This small molecule binds to this protein.
Small molecule (SMILES): CC(=O)N[C@H]1[C@@H](O[C@H]2[C@H](O)[C@@H](NC(C)=O)CO[C@@H]2CO)O[C@H](CO)[C@@H](O[C@H]2O[C@H](CO)[C@@H](O)[C@H](O)[C@@H]2O)[C@@H]1O

Sequence of chain 1.B:
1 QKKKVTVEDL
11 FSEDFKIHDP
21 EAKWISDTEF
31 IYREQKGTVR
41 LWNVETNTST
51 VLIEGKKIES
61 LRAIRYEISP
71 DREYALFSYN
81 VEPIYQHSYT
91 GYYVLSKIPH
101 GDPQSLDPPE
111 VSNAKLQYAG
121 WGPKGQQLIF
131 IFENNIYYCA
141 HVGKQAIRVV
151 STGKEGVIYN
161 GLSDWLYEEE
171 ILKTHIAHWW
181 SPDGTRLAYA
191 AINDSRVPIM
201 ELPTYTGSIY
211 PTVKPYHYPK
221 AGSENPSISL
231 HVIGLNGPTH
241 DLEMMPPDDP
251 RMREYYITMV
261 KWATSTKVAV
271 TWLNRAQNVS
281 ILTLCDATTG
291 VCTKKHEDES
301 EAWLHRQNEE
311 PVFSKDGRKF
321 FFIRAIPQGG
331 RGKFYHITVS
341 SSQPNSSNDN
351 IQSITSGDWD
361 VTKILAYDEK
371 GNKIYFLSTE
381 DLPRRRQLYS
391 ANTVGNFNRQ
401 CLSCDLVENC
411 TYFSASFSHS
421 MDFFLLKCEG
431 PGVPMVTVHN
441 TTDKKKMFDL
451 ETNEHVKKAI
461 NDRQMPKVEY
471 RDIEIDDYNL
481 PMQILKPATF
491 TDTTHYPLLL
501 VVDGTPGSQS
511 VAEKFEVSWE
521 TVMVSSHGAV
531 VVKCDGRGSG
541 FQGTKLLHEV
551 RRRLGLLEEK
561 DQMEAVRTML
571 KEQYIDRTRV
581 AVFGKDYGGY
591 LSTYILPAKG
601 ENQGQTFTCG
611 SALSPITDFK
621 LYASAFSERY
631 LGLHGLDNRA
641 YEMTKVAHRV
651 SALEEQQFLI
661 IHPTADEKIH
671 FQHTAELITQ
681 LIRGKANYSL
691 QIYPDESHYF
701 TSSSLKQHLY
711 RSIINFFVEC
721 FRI

Binding-site contacts:
Ligand atom N2 contacts residue TRP42 of chain 1.B at 3.8 Å.
Ligand atom C1 contacts residue PHE448 of chain 1.B at 4.4 Å (hydrophobic).
Ligand atom C6 contacts residue ASN47 of chain 1.B at 4.3 Å.
Ligand atom C1 contacts residue TRP42 of chain 1.B at 3.1 Å (hydrophobic).
Ligand atom C2 contacts residue ASN47 of chain 1.B at 2.5 Å.
Ligand atom O5 contacts residue ASN47 of chain 1.B at 2.4 Å (h-bond).
Ligand atom O5 contacts residue PHE448 of chain 1.B at 4.2 Å.
Ligand atom C3 contacts residue ASN47 of chain 1.B at 3.4 Å.
Ligand atom O6 contacts residue MET447 of chain 1.B at 3.2 Å (h-bond).
Ligand atom C7 contacts residue TRP42 of chain 1.B at 4.1 Å (hydrophobic).
Ligand atom O5 contacts residue TRP42 of chain 1.B at 3.9 Å.
Ligand atom C7 contacts residue ASN47 of chain 1.B at 4.0 Å.
Ligand atom C6 contacts residue MET447 of chain 1.B at 3.4 Å (hydrophobic).
Ligand atom C1 contacts residue ASN47 of chain 1.B at 1.4 Å.
Ligand atom O5 contacts residue MET447 of chain 1.B at 3.6 Å.
Ligand atom C8 contacts residue TRP42 of chain 1.B at 4.0 Å (hydrophobic).
Ligand atom C4 contacts residue ASN47 of chain 1.B at 3.9 Å.
Ligand atom C4 contacts residue MET447 of chain 1.B at 4.3 Å (hydrophobic).
Ligand atom C2 contacts residue TRP42 of chain 1.B at 3.4 Å (hydrophobic).
Ligand atom O7 contacts residue PHE448 of chain 1.B at 3.5 Å.
Ligand atom C5 contacts residue ASN47 of chain 1.B at 3.1 Å.
Ligand atom N2 contacts residue ASN47 of chain 1.B at 2.6 Å (h-bond).
Ligand atom C4 contacts residue PHE448 of chain 1.B at 4.1 Å (hydrophobic).
Ligand atom C8 contacts residue ASN47 of chain 1.B at 4.4 Å.
Ligand atom O7 contacts residue ASP449 of chain 1.B at 3.5 Å (salt-bridge).
Ligand atom C5 contacts residue MET447 of chain 1.B at 3.9 Å (hydrophobic).